Sequence of chain 1.B:
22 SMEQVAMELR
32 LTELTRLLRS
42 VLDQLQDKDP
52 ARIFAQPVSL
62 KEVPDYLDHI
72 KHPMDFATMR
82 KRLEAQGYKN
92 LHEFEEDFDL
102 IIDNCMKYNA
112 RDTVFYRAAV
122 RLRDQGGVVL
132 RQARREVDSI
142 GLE

This protein binds this small molecule.
Small molecule (SMILES): COc1cc2c(cc1OC)CN(C(C)=O)CC2

Binding-site contacts:
Ligand atom C1 contacts residue ILE54 of chain 1.B at 3.4 Å (hydrophobic).
Ligand atom C2 contacts residue PHE116 of chain 1.B at 3.9 Å (hydrophobic).
Ligand atom C5 contacts residue EDO1 of chain 1.E at 3.5 Å.
Ligand atom C7 contacts residue GLU63 of chain 1.B at 4.2 Å.
Ligand atom C6 contacts residue GLU63 of chain 1.B at 3.5 Å.
Ligand atom C6 contacts residue VAL64 of chain 1.B at 3.4 Å (hydrophobic).
Ligand atom C10 contacts residue EDO1 of chain 1.E at 2.5 Å.
Ligand atom C4 contacts residue VAL64 of chain 1.B at 4.0 Å (hydrophobic).
Ligand atom C9 contacts residue ASN110 of chain 1.B at 3.8 Å.
Ligand atom C11 contacts residue TYR109 of chain 1.B at 4.1 Å (hydrophobic).
Ligand atom N1 contacts residue VAL59 of chain 1.B at 3.9 Å.
Ligand atom C9 contacts residue EDO1 of chain 1.E at 3.3 Å.
Ligand atom C13 contacts residue GLU63 of chain 1.B at 2.8 Å.
Ligand atom O3 contacts residue EDO1 of chain 1.E at 0.4 Å.
Ligand atom C9 contacts residue TYR109 of chain 1.B at 3.6 Å (hydrophobic).
Ligand atom C11 contacts residue EDO1 of chain 1.E at 1.1 Å.
Ligand atom C10 contacts residue VAL64 of chain 1.B at 4.0 Å (hydrophobic).
Ligand atom C7 contacts residue VAL64 of chain 1.B at 3.8 Å (hydrophobic).
Ligand atom O3 contacts residue ASN110 of chain 1.B at 3.3 Å (h-bond).
Ligand atom C1 contacts residue VAL59 of chain 1.B at 3.9 Å (hydrophobic).
Ligand atom N1 contacts residue EDO1 of chain 1.E at 1.5 Å (h-bond).
Ligand atom C12 contacts residue ASN110 of chain 1.B at 4.1 Å.
Ligand atom C3 contacts residue EDO1 of chain 1.E at 2.6 Å.
Ligand atom C5 contacts residue VAL64 of chain 1.B at 3.5 Å (hydrophobic).
Ligand atom C2 contacts residue VAL59 of chain 1.B at 3.9 Å (hydrophobic).
Ligand atom C4 contacts residue GLU63 of chain 1.B at 4.1 Å.
Ligand atom C11 contacts residue PHE116 of chain 1.B at 3.8 Å (hydrophobic).
Ligand atom O2 contacts residue GLU63 of chain 1.B at 3.9 Å.
Ligand atom O3 contacts residue CYS106 of chain 1.B at 3.7 Å.
Ligand atom C3 contacts residue VAL59 of chain 1.B at 4.0 Å (hydrophobic).
Ligand atom C2 contacts residue EDO1 of chain 1.E at 0.9 Å.
Ligand atom C10 contacts residue PHE116 of chain 1.B at 3.9 Å (hydrophobic).
Ligand atom C12 contacts residue TYR109 of chain 1.B at 3.8 Å (hydrophobic).
Ligand atom C11 contacts residue ASN110 of chain 1.B at 4.0 Å.
Ligand atom C4 contacts residue EDO1 of chain 1.E at 3.7 Å.
Ligand atom C4 contacts residue PHE116 of chain 1.B at 3.9 Å (hydrophobic).
Ligand atom N1 contacts residue PHE116 of chain 1.B at 3.5 Å.
Ligand atom C1 contacts residue EDO1 of chain 1.E at 0.9 Å.
Ligand atom C3 contacts residue PHE116 of chain 1.B at 3.3 Å (hydrophobic).
Ligand atom C5 contacts residue PHE116 of chain 1.B at 3.8 Å (hydrophobic).